Binding-site contacts:
Ligand atom C10 contacts residue TRP65 of chain 1.A at 3.5 Å (hydrophobic).
Ligand atom C01 contacts residue TRP65 of chain 1.A at 4.2 Å (hydrophobic).
Ligand atom CL contacts residue GLU97 of chain 1.A at 4.3 Å.
Ligand atom CL contacts residue LEU93 of chain 1.A at 4.2 Å.
Ligand atom N03 contacts residue TRP65 of chain 1.A at 4.4 Å.
Ligand atom C14 contacts residue GLN94 of chain 1.A at 3.7 Å.
Ligand atom C06 contacts residue TRP65 of chain 1.A at 3.4 Å (hydrophobic).
Ligand atom C04 contacts residue TRP65 of chain 1.A at 3.8 Å (hydrophobic).
Ligand atom C17 contacts residue TRP65 of chain 1.A at 4.1 Å (hydrophobic).
Ligand atom N16 contacts residue LYS66 of chain 1.A at 3.8 Å.
Ligand atom C19 contacts residue TRP65 of chain 1.A at 3.6 Å (hydrophobic).
Ligand atom N03 contacts residue PHE63 of chain 1.A at 4.3 Å.
Ligand atom N16 contacts residue TRP65 of chain 1.A at 4.0 Å.
Ligand atom N18 contacts residue TRP65 of chain 1.A at 3.7 Å.
Ligand atom C06 contacts residue LYS66 of chain 1.A at 4.4 Å.
Ligand atom N07 contacts residue LEU90 of chain 1.A at 4.3 Å.
Ligand atom CL contacts residue MET59 of chain 1.A at 3.8 Å.
Ligand atom N16 contacts residue GLU67 of chain 1.A at 4.4 Å.
Ligand atom C19 contacts residue LYS66 of chain 1.A at 4.4 Å.
Ligand atom C15 contacts residue LEU90 of chain 1.A at 3.8 Å (hydrophobic).
Ligand atom C15 contacts residue GLN94 of chain 1.A at 4.0 Å.
Ligand atom C05 contacts residue TRP65 of chain 1.A at 3.5 Å (hydrophobic).
Ligand atom C12 contacts residue GLN94 of chain 1.A at 4.3 Å.
Ligand atom C09 contacts residue LEU90 of chain 1.A at 4.3 Å (hydrophobic).
Ligand atom C11 contacts residue MET59 of chain 1.A at 4.4 Å (hydrophobic).
Ligand atom N02 contacts residue TRP65 of chain 1.A at 3.8 Å.
Ligand atom C17 contacts residue GLU67 of chain 1.A at 3.6 Å.
Ligand atom N18 contacts residue GLU67 of chain 1.A at 4.3 Å.
Ligand atom N07 contacts residue TRP65 of chain 1.A at 3.5 Å.
Ligand atom C14 contacts residue LEU90 of chain 1.A at 3.6 Å (hydrophobic).
Ligand atom N18 contacts residue LYS66 of chain 1.A at 3.7 Å.
Ligand atom C12 contacts residue MET59 of chain 1.A at 4.3 Å (hydrophobic).
Ligand atom C11 contacts residue TRP65 of chain 1.A at 3.8 Å (hydrophobic).
Ligand atom C17 contacts residue LYS66 of chain 1.A at 3.4 Å.

This protein binds this small molecule.
Small molecule (SMILES): Cn1ncc2c(NCc3ccc(Cl)cc3)ncnc21

Sequence of chain 1.A:
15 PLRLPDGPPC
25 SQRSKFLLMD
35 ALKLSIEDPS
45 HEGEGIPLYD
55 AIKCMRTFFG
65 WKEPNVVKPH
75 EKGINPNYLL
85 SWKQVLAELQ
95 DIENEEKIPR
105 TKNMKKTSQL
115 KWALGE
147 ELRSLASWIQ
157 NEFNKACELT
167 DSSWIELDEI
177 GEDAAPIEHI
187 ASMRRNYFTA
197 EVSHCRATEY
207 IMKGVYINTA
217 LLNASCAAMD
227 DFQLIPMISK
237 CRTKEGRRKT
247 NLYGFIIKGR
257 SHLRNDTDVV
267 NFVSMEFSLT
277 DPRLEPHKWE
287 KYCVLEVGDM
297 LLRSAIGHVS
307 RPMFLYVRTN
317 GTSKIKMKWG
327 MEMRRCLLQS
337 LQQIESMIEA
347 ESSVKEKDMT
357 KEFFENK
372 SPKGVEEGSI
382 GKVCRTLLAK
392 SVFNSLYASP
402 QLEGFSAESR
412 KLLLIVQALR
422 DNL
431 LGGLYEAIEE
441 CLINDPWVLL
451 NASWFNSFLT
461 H